A protein and the small-molecule ligand that binds it are described below.
Small molecule (SMILES): CC(=O)N[C@@H]1[C@@H](O)[C@H](O)[C@@H](CO)O[C@H]1O

Sequence of chain 1.H:
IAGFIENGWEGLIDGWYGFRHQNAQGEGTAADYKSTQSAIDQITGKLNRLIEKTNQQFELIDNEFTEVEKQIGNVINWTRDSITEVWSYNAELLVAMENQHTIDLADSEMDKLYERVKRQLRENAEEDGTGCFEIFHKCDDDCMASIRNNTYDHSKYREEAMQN

Sequence of chain 1.G:
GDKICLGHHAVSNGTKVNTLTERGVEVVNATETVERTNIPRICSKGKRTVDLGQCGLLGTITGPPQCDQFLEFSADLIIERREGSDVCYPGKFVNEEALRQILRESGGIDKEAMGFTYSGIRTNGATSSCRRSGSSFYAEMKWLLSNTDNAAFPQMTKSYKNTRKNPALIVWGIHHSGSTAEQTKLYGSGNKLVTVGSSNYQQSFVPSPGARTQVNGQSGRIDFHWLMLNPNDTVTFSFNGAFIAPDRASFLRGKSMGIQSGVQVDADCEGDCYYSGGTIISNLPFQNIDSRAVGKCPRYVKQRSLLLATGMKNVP

Binding-site contacts:
Ligand atom O7 contacts residue ASN32 of chain 1.G at 3.4 Å (h-bond).
Ligand atom C5 contacts residue ASN32 of chain 1.G at 3.7 Å.
Ligand atom C6 contacts residue THR34 of chain 1.G at 3.8 Å.
Ligand atom N2 contacts residue ASN32 of chain 1.G at 2.9 Å (h-bond).
Ligand atom O5 contacts residue ASN32 of chain 1.G at 2.4 Å (h-bond).
Ligand atom C4 contacts residue ASN32 of chain 1.G at 4.1 Å.
Ligand atom O6 contacts residue THR313 of chain 1.G at 3.3 Å.
Ligand atom C7 contacts residue ASN32 of chain 1.G at 3.4 Å.
Ligand atom O6 contacts residue THR34 of chain 1.G at 3.6 Å.
Ligand atom C1 contacts residue ASN32 of chain 1.G at 1.4 Å.
Ligand atom C3 contacts residue ASN32 of chain 1.G at 3.8 Å.
Ligand atom O6 contacts residue LEU52 of chain 1.H at 4.1 Å.
Ligand atom C1 contacts residue THR313 of chain 1.G at 3.8 Å.
Ligand atom O5 contacts residue THR313 of chain 1.G at 3.4 Å (h-bond).
Ligand atom C2 contacts residue ASN32 of chain 1.G at 2.5 Å.